Binding-site contacts:
Ligand atom O6 contacts residue NAG1 of chain 1.O at 4.3 Å.
Ligand atom C2 contacts residue NAG1 of chain 1.O at 2.2 Å.
Ligand atom C7 contacts residue NAG1 of chain 1.O at 2.8 Å.
Ligand atom C4 contacts residue NAG1 of chain 1.O at 4.3 Å.
Ligand atom O7 contacts residue NAG1 of chain 1.O at 3.2 Å (h-bond).
Ligand atom C1 contacts residue NAG1 of chain 1.O at 1.6 Å.
Ligand atom O5 contacts residue NAG1 of chain 1.O at 2.8 Å (h-bond).
Ligand atom N2 contacts residue NAG1 of chain 1.O at 2.3 Å (h-bond).
Ligand atom C8 contacts residue NAG1 of chain 1.O at 3.8 Å.
Ligand atom C5 contacts residue NAG1 of chain 1.O at 3.9 Å.
Ligand atom C3 contacts residue NAG1 of chain 1.O at 3.6 Å.

The small molecule below binds the protein below.
Small molecule (SMILES): CC(=O)N[C@H]1CO[C@H](CO)[C@@H](O[C@@H]2O[C@H](CO[C@H]3O[C@H](CO)[C@@H](O)[C@H](O)[C@@H]3O)[C@@H](O)[C@H](O)[C@@H]2O)[C@@H]1O